Sequence of chain 45.E:
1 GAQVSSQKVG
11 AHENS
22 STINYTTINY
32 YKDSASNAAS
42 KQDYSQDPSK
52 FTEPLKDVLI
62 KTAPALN

Binding-site contacts:
Ligand atom CG1 contacts residue GLN3 of chain 45.E at 3.3 Å.
Ligand atom CB contacts residue ALA2 of chain 45.E at 3.3 Å (hydrophobic).
Ligand atom C contacts residue GLN3 of chain 45.E at 3.9 Å.
Ligand atom C contacts residue VAL4 of chain 45.E at 4.0 Å (hydrophobic).
Ligand atom CG2 contacts residue GLN3 of chain 45.E at 3.5 Å.
Ligand atom CB contacts residue VAL4 of chain 45.E at 4.0 Å (hydrophobic).
Ligand atom CG2 contacts residue VAL4 of chain 45.E at 3.4 Å (hydrophobic).
Ligand atom OE2 contacts residue VAL4 of chain 45.E at 3.7 Å.
Ligand atom CB contacts residue VAL4 of chain 45.E at 4.4 Å (hydrophobic).
Ligand atom OE1 contacts residue VAL4 of chain 45.E at 3.6 Å.
Ligand atom CA contacts residue ALA2 of chain 45.E at 3.3 Å (hydrophobic).
Ligand atom CB contacts residue GLN3 of chain 45.E at 3.7 Å.
Ligand atom OG contacts residue GLN3 of chain 45.E at 3.3 Å (h-bond).
Ligand atom C contacts residue VAL4 of chain 45.E at 3.5 Å (hydrophobic).
Ligand atom CB contacts residue ALA2 of chain 45.E at 4.4 Å (hydrophobic).
Ligand atom OE1 contacts residue ASN25 of chain 45.E at 4.2 Å.
Ligand atom CB contacts residue GLN3 of chain 45.E at 4.0 Å.
Ligand atom N contacts residue GLY1 of chain 45.E at 4.5 Å.
Ligand atom O contacts residue ALA2 of chain 45.E at 4.0 Å.
Ligand atom CA contacts residue GLN3 of chain 45.E at 4.5 Å.
Ligand atom CG1 contacts residue ALA2 of chain 45.E at 4.5 Å (hydrophobic).
Ligand atom C contacts residue ALA2 of chain 45.E at 3.5 Å (hydrophobic).
Ligand atom CA contacts residue ALA2 of chain 45.E at 3.9 Å (hydrophobic).
Ligand atom C contacts residue ALA2 of chain 45.E at 4.0 Å (hydrophobic).
Ligand atom CA contacts residue VAL4 of chain 45.E at 3.3 Å (hydrophobic).
Ligand atom O contacts residue GLN3 of chain 45.E at 2.9 Å (h-bond).
Ligand atom CA contacts residue VAL4 of chain 45.E at 4.1 Å (hydrophobic).
Ligand atom N contacts residue GLN3 of chain 45.E at 4.5 Å.
Ligand atom N contacts residue ALA2 of chain 45.E at 2.8 Å (h-bond).
Ligand atom O contacts residue VAL4 of chain 45.E at 3.2 Å (h-bond).
Ligand atom CG contacts residue VAL4 of chain 45.E at 4.4 Å (hydrophobic).
Ligand atom O contacts residue VAL4 of chain 45.E at 4.4 Å.
Ligand atom N contacts residue VAL4 of chain 45.E at 4.3 Å.
Ligand atom CD contacts residue VAL4 of chain 45.E at 3.6 Å (hydrophobic).
Ligand atom N contacts residue VAL4 of chain 45.E at 3.1 Å (h-bond).
Ligand atom CG2 contacts residue SER5 of chain 45.E at 3.4 Å.
Ligand atom CG2 contacts residue ALA2 of chain 45.E at 4.0 Å (hydrophobic).

A protein and the small-molecule ligand that binds it are described below.
Small molecule (SMILES): CC[C@H](C)[C@H](N)C(=O)N[C@@H](CO)C(=O)N[C@@H](CCC(=O)O)C(=O)N[C@H](C=O)C(C)C